Sequence of chain 1.A:
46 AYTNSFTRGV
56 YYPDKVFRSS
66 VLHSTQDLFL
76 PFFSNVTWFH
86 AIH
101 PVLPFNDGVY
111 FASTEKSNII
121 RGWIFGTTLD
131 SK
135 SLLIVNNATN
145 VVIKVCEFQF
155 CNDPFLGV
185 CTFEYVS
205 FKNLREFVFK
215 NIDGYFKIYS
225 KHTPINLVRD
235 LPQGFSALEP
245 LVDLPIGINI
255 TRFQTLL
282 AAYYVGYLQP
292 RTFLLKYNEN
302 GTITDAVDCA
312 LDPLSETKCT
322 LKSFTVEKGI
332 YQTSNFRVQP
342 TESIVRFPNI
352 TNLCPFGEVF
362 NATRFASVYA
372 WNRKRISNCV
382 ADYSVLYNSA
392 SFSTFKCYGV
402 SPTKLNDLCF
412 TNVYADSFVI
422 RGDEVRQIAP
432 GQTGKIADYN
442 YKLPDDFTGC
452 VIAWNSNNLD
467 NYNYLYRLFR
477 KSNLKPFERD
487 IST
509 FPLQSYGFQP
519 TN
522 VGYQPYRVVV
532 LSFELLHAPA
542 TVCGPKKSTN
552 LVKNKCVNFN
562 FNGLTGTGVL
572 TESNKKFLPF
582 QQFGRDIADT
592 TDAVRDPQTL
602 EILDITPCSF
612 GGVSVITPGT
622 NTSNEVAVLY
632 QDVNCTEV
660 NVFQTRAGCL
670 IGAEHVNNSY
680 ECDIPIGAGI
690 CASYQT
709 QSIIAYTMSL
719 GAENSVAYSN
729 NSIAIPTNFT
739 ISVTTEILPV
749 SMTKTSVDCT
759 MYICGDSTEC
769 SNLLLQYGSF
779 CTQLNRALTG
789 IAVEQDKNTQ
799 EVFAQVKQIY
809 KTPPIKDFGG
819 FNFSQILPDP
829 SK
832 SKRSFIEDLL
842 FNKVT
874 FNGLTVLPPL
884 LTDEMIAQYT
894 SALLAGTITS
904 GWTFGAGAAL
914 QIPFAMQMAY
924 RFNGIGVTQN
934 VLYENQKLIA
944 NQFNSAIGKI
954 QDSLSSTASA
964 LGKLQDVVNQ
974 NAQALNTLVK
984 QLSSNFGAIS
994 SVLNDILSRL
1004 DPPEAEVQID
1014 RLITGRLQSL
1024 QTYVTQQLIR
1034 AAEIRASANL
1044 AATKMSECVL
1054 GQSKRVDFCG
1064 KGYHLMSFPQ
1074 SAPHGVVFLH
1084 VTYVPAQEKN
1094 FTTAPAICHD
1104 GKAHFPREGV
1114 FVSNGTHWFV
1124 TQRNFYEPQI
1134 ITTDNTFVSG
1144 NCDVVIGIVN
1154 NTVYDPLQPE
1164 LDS

Binding-site contacts:
Ligand atom N2 contacts residue ASN1117 of chain 1.A at 2.9 Å (h-bond).
Ligand atom C1 contacts residue ASN1117 of chain 1.A at 1.5 Å.
Ligand atom N2 contacts residue THR1119 of chain 1.A at 3.0 Å (h-bond).
Ligand atom C5 contacts residue ASN1117 of chain 1.A at 3.8 Å.
Ligand atom C8 contacts residue GLY1118 of chain 1.A at 4.2 Å.
Ligand atom O5 contacts residue ASN1117 of chain 1.A at 2.4 Å (h-bond).
Ligand atom C7 contacts residue HIS1120 of chain 1.A at 4.1 Å.
Ligand atom O4 contacts residue HIS1120 of chain 1.A at 4.3 Å.
Ligand atom O5 contacts residue PHE1122 of chain 1.A at 3.7 Å.
Ligand atom C2 contacts residue THR1119 of chain 1.A at 3.6 Å.
Ligand atom C8 contacts residue HIS1120 of chain 1.A at 3.8 Å.
Ligand atom O3 contacts residue THR1119 of chain 1.A at 4.2 Å.
Ligand atom C1 contacts residue THR1119 of chain 1.A at 3.8 Å.
Ligand atom C5 contacts residue PHE1122 of chain 1.A at 4.2 Å (hydrophobic).
Ligand atom C1 contacts residue HIS1120 of chain 1.A at 4.1 Å.
Ligand atom C3 contacts residue THR1119 of chain 1.A at 3.6 Å.
Ligand atom C8 contacts residue THR1119 of chain 1.A at 3.9 Å.
Ligand atom O7 contacts residue ASN1117 of chain 1.A at 3.6 Å.
Ligand atom C5 contacts residue HIS1120 of chain 1.A at 4.0 Å.
Ligand atom O7 contacts residue HIS1120 of chain 1.A at 3.8 Å.
Ligand atom C7 contacts residue THR1119 of chain 1.A at 3.9 Å.
Ligand atom C8 contacts residue ASN1117 of chain 1.A at 3.0 Å.
Ligand atom C1 contacts residue PHE1122 of chain 1.A at 4.2 Å (hydrophobic).
Ligand atom C2 contacts residue ASN1117 of chain 1.A at 2.5 Å.
Ligand atom C6 contacts residue PHE1122 of chain 1.A at 4.2 Å (hydrophobic).
Ligand atom O6 contacts residue PHE1122 of chain 1.A at 3.2 Å.
Ligand atom C3 contacts residue HIS1120 of chain 1.A at 4.1 Å.
Ligand atom C4 contacts residue ASN1117 of chain 1.A at 4.3 Å.
Ligand atom C3 contacts residue ASN1117 of chain 1.A at 3.9 Å.
Ligand atom C7 contacts residue ASN1117 of chain 1.A at 3.5 Å.

This small molecule binds to this protein.
Small molecule (SMILES): CC(=O)N[C@H]1[C@H](O[C@H]2[C@H](O)[C@@H](NC(C)=O)CO[C@@H]2CO)O[C@H](CO)[C@@H](O)[C@@H]1O